Binding-site contacts:
Ligand atom C13 contacts residue MET127 of chain 1.E at 3.5 Å (hydrophobic).
Ligand atom C14 contacts residue LEU231 of chain 1.E at 3.8 Å (hydrophobic).
Ligand atom O4 contacts residue GLU59 of chain 1.E at 2.8 Å (salt-bridge).
Ligand atom C24 contacts residue ASP57 of chain 1.E at 3.0 Å.
Ligand atom C2 contacts residue PHE110 of chain 1.E at 4.0 Å (hydrophobic).
Ligand atom C19 contacts residue LEU231 of chain 1.E at 3.9 Å (hydrophobic).
Ligand atom C6 contacts residue LEU52 of chain 1.E at 4.0 Å (hydrophobic).
Ligand atom C5 contacts residue GLU59 of chain 1.E at 3.2 Å.
Ligand atom C21 contacts residue TRP89 of chain 1.E at 4.0 Å (hydrophobic).
Ligand atom C3 contacts residue LEU93 of chain 1.E at 3.8 Å (hydrophobic).
Ligand atom C9 contacts residue PHE110 of chain 1.E at 3.9 Å (hydrophobic).
Ligand atom C22 contacts residue LEU90 of chain 1.E at 3.9 Å (hydrophobic).
Ligand atom C20 contacts residue LEU231 of chain 1.E at 3.9 Å (hydrophobic).
Ligand atom C21 contacts residue ALA56 of chain 1.E at 3.3 Å (hydrophobic).
Ligand atom N24 contacts residue ASP57 of chain 1.E at 3.4 Å (salt-bridge).
Ligand atom C4 contacts residue PHE110 of chain 1.E at 4.0 Å (hydrophobic).
Ligand atom C6 contacts residue PHE110 of chain 1.E at 4.0 Å (hydrophobic).
Ligand atom C15 contacts residue GLY227 of chain 1.E at 3.7 Å.
Ligand atom C19 contacts residue MET49 of chain 1.E at 4.0 Å (hydrophobic).
Ligand atom C23 contacts residue ALA56 of chain 1.E at 3.9 Å (hydrophobic).
Ligand atom C23 contacts residue ASP57 of chain 1.E at 3.5 Å.
Ligand atom C5 contacts residue PHE110 of chain 1.E at 3.9 Å (hydrophobic).
Ligand atom C20 contacts residue ALA56 of chain 1.E at 3.6 Å (hydrophobic).
Ligand atom C1 contacts residue PHE110 of chain 1.E at 3.9 Å (hydrophobic).
Ligand atom O20 contacts residue THR53 of chain 1.E at 3.9 Å.
Ligand atom C19 contacts residue THR53 of chain 1.E at 3.8 Å.
Ligand atom C3 contacts residue PHE110 of chain 1.E at 4.0 Å (hydrophobic).
Ligand atom O4 contacts residue ARG100 of chain 1.E at 2.8 Å (salt-bridge).
Ligand atom C22 contacts residue ALA56 of chain 1.E at 3.6 Å (hydrophobic).
Ligand atom O20 contacts residue LEU231 of chain 1.E at 3.8 Å.
Ligand atom C6 contacts residue ALA56 of chain 1.E at 3.9 Å (hydrophobic).
Ligand atom C12 contacts residue MET127 of chain 1.E at 3.7 Å (hydrophobic).
Ligand atom C26 contacts residue ASP57 of chain 1.E at 3.2 Å.
Ligand atom C10 contacts residue PHE131 of chain 1.E at 3.8 Å (hydrophobic).
Ligand atom C15 contacts residue LEU231 of chain 1.E at 3.6 Å (hydrophobic).
Ligand atom C25 contacts residue ASP57 of chain 1.E at 3.4 Å.
Ligand atom C13 contacts residue MET49 of chain 1.E at 3.8 Å (hydrophobic).
Ligand atom C24 contacts residue THR53 of chain 1.E at 3.9 Å.
Ligand atom C10 contacts residue ILE130 of chain 1.E at 3.8 Å (hydrophobic).
Ligand atom C4 contacts residue GLU59 of chain 1.E at 3.4 Å.

Sequence of chain 1.E:
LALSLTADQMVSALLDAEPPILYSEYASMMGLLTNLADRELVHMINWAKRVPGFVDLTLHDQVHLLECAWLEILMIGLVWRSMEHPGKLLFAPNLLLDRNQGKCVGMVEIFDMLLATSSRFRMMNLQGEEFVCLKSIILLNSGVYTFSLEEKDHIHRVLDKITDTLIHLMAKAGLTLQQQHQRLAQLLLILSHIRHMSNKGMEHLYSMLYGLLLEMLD

This protein binds this small molecule.
Small molecule (SMILES): CC/C(=C(\c1ccc(O)cc1)c1ccc(OCCN(C)C)cc1)c1ccccc1